Binding-site contacts:
Ligand atom C2 contacts residue PHE283 of chain 1.D at 3.6 Å (hydrophobic).
Ligand atom C10 contacts residue PHE283 of chain 1.D at 3.5 Å (hydrophobic).
Ligand atom C25 contacts residue HIS79 of chain 1.D at 4.0 Å.
Ligand atom C18 contacts residue PHE250 of chain 1.D at 3.6 Å (hydrophobic).
Ligand atom C17 contacts residue LEU229 of chain 1.D at 3.7 Å (hydrophobic).
Ligand atom C9 contacts residue ILE246 of chain 1.D at 3.9 Å (hydrophobic).
Ligand atom C8 contacts residue MET267 of chain 1.D at 4.0 Å (hydrophobic).
Ligand atom C10 contacts residue MET267 of chain 1.D at 3.4 Å (hydrophobic).
Ligand atom C7 contacts residue PHE250 of chain 1.D at 4.0 Å (hydrophobic).
Ligand atom N3 contacts residue LEU229 of chain 1.D at 3.9 Å.
Ligand atom C21 contacts residue HIS79 of chain 1.D at 3.7 Å.
Ligand atom C8 contacts residue GLN280 of chain 1.D at 3.5 Å.
Ligand atom N6 contacts residue LEU229 of chain 1.D at 3.6 Å.
Ligand atom C14 contacts residue PHE283 of chain 1.D at 3.6 Å (hydrophobic).
Ligand atom C1 contacts residue PHE283 of chain 1.D at 3.4 Å (hydrophobic).
Ligand atom C11 contacts residue LEU229 of chain 1.D at 4.0 Å (hydrophobic).
Ligand atom C7 contacts residue PHE283 of chain 1.D at 3.9 Å (hydrophobic).
Ligand atom C10 contacts residue PHE250 of chain 1.D at 3.8 Å (hydrophobic).
Ligand atom C11 contacts residue SER231 of chain 1.D at 3.3 Å.
Ligand atom C16 contacts residue ILE246 of chain 1.D at 3.9 Å (hydrophobic).
Ligand atom N5 contacts residue PHE250 of chain 1.D at 3.9 Å.
Ligand atom N6 contacts residue TYR78 of chain 1.D at 3.8 Å.
Ligand atom C9 contacts residue VAL232 of chain 1.D at 3.9 Å (hydrophobic).
Ligand atom C7 contacts residue GLN280 of chain 1.D at 3.6 Å.
Ligand atom C23 contacts residue MET267 of chain 1.D at 3.7 Å (hydrophobic).
Ligand atom O13 contacts residue GLN280 of chain 1.D at 3.0 Å (h-bond).
Ligand atom C9 contacts residue PHE283 of chain 1.D at 3.4 Å (hydrophobic).
Ligand atom N4 contacts residue PHE250 of chain 1.D at 4.1 Å.
Ligand atom C21 contacts residue PHE250 of chain 1.D at 3.8 Å (hydrophobic).
Ligand atom C19 contacts residue MET267 of chain 1.D at 3.5 Å (hydrophobic).
Ligand atom C15 contacts residue MET267 of chain 1.D at 3.9 Å (hydrophobic).
Ligand atom C8 contacts residue PHE250 of chain 1.D at 3.6 Å (hydrophobic).
Ligand atom C11 contacts residue ILE246 of chain 1.D at 3.8 Å (hydrophobic).
Ligand atom C16 contacts residue PHE250 of chain 1.D at 3.9 Å (hydrophobic).
Ligand atom N4 contacts residue PHE283 of chain 1.D at 3.1 Å.
Ligand atom C8 contacts residue PHE283 of chain 1.D at 3.8 Å (hydrophobic).
Ligand atom C22 contacts residue PHE250 of chain 1.D at 3.7 Å (hydrophobic).
Ligand atom N5 contacts residue PHE283 of chain 1.D at 3.3 Å.
Ligand atom N6 contacts residue ILE246 of chain 1.D at 4.0 Å.
Ligand atom O13 contacts residue ILE246 of chain 1.D at 4.0 Å.

Sequence of chain 1.D:
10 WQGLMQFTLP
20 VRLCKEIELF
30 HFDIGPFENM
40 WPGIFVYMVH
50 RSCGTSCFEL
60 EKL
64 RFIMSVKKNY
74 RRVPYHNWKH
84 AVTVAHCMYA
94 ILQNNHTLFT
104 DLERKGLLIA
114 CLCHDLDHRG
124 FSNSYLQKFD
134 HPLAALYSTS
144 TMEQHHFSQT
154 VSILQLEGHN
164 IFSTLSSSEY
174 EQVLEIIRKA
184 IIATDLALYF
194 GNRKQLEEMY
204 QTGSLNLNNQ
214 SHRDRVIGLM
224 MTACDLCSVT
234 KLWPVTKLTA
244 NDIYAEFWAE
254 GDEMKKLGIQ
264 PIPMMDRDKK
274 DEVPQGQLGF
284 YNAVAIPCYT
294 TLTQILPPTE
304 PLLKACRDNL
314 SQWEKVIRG

The protein below binds the small molecule below.
Small molecule (SMILES): O=c1ccn(Cc2ccccc2)nc1-c1ccnn1-c1ccccc1